Sequence of chain 1.D:
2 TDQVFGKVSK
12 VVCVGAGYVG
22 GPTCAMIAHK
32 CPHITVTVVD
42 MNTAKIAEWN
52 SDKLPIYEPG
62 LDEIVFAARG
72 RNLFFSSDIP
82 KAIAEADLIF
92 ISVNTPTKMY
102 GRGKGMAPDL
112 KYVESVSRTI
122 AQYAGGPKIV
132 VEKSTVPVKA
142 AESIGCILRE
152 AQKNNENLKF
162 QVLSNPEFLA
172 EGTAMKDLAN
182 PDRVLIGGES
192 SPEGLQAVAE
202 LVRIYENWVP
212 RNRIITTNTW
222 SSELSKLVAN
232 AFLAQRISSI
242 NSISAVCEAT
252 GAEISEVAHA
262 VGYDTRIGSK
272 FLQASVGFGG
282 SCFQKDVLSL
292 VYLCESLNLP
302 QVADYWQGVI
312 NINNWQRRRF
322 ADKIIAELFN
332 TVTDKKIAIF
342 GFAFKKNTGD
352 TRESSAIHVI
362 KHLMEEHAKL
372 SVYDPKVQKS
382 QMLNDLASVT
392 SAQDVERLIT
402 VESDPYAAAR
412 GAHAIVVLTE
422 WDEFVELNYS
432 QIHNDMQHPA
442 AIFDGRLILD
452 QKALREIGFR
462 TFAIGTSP

A small-molecule ligand and the protein it binds are described below.
Small molecule (SMILES): O=c1ccn([C@@H]2O[C@H](CO[P](=O)(O)O[P](=O)(O)O[C@H]3OC[C@@H](O)[C@H](O)[C@H]3O)[C@@H](O)[C@H]2O)c(=O)[nH]1

Binding-site contacts:
Ligand atom O2' contacts residue THR136 of chain 1.D at 3.0 Å (h-bond).
Ligand atom C2' contacts residue THR136 of chain 1.D at 3.2 Å.
Ligand atom O4D contacts residue VAL94 of chain 1.D at 3.5 Å.
Ligand atom O1B contacts residue TYR19 of chain 1.D at 3.5 Å (h-bond).
Ligand atom C6 contacts residue VAL94 of chain 1.D at 3.6 Å (hydrophobic).
Ligand atom C1D contacts residue ASP41 of chain 1.D at 3.3 Å.
Ligand atom O2' contacts residue SER135 of chain 1.D at 3.4 Å.
Ligand atom N1 contacts residue VAL94 of chain 1.D at 3.6 Å.
Ligand atom O4D contacts residue ASN95 of chain 1.D at 3.6 Å.
Ligand atom O2' contacts residue VAL20 of chain 1.D at 3.5 Å.
Ligand atom C6 contacts residue ASN95 of chain 1.D at 3.4 Å.
Ligand atom O4' contacts residue THR96 of chain 1.D at 3.0 Å (h-bond).
Ligand atom PA contacts residue ASN95 of chain 1.D at 3.6 Å.
Ligand atom O2 contacts residue MET42 of chain 1.D at 3.2 Å (h-bond).
Ligand atom O5D contacts residue GLY18 of chain 1.D at 3.4 Å.
Ligand atom O1A contacts residue GLY18 of chain 1.D at 3.6 Å.
Ligand atom O2A contacts residue ASN95 of chain 1.D at 2.5 Å (h-bond).
Ligand atom O4 contacts residue TYR113 of chain 1.D at 3.6 Å.
Ligand atom C2 contacts residue MET42 of chain 1.D at 3.5 Å (hydrophobic).
Ligand atom O5' contacts residue SER282 of chain 1.D at 3.4 Å (h-bond).
Ligand atom O4' contacts residue LYS286 of chain 1.D at 2.7 Å (salt-bridge).
Ligand atom O1B contacts residue VAL20 of chain 1.D at 3.2 Å (h-bond).
Ligand atom C2D contacts residue ASP41 of chain 1.D at 3.5 Å.
Ligand atom C5D contacts residue ASN95 of chain 1.D at 3.3 Å.
Ligand atom C4 contacts residue MET42 of chain 1.D at 3.6 Å (hydrophobic).
Ligand atom O3D contacts residue ASP41 of chain 1.D at 2.6 Å (salt-bridge).
Ligand atom C5 contacts residue TYR113 of chain 1.D at 3.5 Å (hydrophobic).
Ligand atom O2B contacts residue ARG353 of chain 1.D at 3.1 Å (salt-bridge).
Ligand atom C2D contacts residue ASN95 of chain 1.D at 3.5 Å.
Ligand atom C4' contacts residue LYS286 of chain 1.D at 3.5 Å.
Ligand atom O3A contacts residue ARG353 of chain 1.D at 3.5 Å (salt-bridge).
Ligand atom N3 contacts residue MET42 of chain 1.D at 3.6 Å.
Ligand atom O3D contacts residue LYS46 of chain 1.D at 3.0 Å (salt-bridge).
Ligand atom O5' contacts residue ARG353 of chain 1.D at 3.1 Å (salt-bridge).
Ligand atom O2 contacts residue ASP41 of chain 1.D at 3.4 Å (salt-bridge).
Ligand atom O2D contacts residue ASP41 of chain 1.D at 2.6 Å (salt-bridge).
Ligand atom O2B contacts residue TYR19 of chain 1.D at 3.3 Å.
Ligand atom C3D contacts residue ASP41 of chain 1.D at 3.4 Å.
Ligand atom O1A contacts residue TYR19 of chain 1.D at 3.4 Å (h-bond).
Ligand atom O3' contacts residue SER135 of chain 1.D at 3.5 Å.